This small molecule binds to this protein.
Small molecule (SMILES): CC(C)C[C@H](NC(=O)[C@H](CCc1ccccc1)NC(=O)CN1CCOCC1)C(=O)N[C@@H](Cc1ccccc1)C(=O)N[C@@H](CC(C)C)[C@@H](O)[C@H](C)CO

Sequence of chain 1.W:
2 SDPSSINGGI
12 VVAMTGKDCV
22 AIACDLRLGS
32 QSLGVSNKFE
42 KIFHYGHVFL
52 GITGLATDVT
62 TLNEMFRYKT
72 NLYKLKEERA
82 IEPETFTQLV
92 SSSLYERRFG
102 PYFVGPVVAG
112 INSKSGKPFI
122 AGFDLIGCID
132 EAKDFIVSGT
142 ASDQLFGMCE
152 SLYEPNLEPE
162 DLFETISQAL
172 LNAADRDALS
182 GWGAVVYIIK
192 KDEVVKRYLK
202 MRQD

Binding-site contacts:
Ligand atom O21 contacts residue GLN22 of chain 1.V at 3.7 Å.
Ligand atom C38 contacts residue GLY47 of chain 1.V at 3.7 Å.
Ligand atom N30 contacts residue THR21 of chain 1.V at 3.1 Å (h-bond).
Ligand atom C58 contacts residue LYS33 of chain 1.V at 3.7 Å.
Ligand atom C3 contacts residue LEU126 of chain 1.W at 3.8 Å (hydrophobic).
Ligand atom C27 contacts residue SER20 of chain 1.V at 3.8 Å.
Ligand atom C58 contacts residue GLY168 of chain 1.V at 3.0 Å.
Ligand atom C46 contacts residue SER20 of chain 1.V at 3.5 Å.
Ligand atom C26 contacts residue CYS129 of chain 1.W at 3.6 Å (hydrophobic).
Ligand atom N22 contacts residue ASP125 of chain 1.W at 3.4 Å (salt-bridge).
Ligand atom O40 contacts residue THR21 of chain 1.V at 3.2 Å (h-bond).
Ligand atom O29 contacts residue ALA49 of chain 1.V at 3.1 Å (h-bond).
Ligand atom O48 contacts residue ALA46 of chain 1.V at 3.8 Å.
Ligand atom O48 contacts residue THR1 of chain 1.V at 2.3 Å (h-bond).
Ligand atom N41 contacts residue GLY47 of chain 1.V at 3.0 Å (h-bond).
Ligand atom C44 contacts residue THR1 of chain 1.V at 3.6 Å.
Ligand atom C47 contacts residue THR1 of chain 1.V at 1.4 Å.
Ligand atom C23 contacts residue THR21 of chain 1.V at 3.5 Å.
Ligand atom C43 contacts residue GLY47 of chain 1.V at 3.5 Å.
Ligand atom C37 contacts residue THR48 of chain 1.V at 3.8 Å.
Ligand atom C59 contacts residue THR1 of chain 1.V at 2.5 Å.
Ligand atom C26 contacts residue ASP125 of chain 1.W at 3.4 Å.
Ligand atom C28 contacts residue THR21 of chain 1.V at 3.8 Å.
Ligand atom C43 contacts residue THR1 of chain 1.V at 2.7 Å.
Ligand atom O9 contacts residue ASP125 of chain 1.W at 3.5 Å.
Ligand atom C15 contacts residue THR48 of chain 1.V at 3.6 Å.
Ligand atom C31 contacts residue GLY47 of chain 1.V at 3.4 Å.
Ligand atom C51 contacts residue THR1 of chain 1.V at 1.5 Å.
Ligand atom C58 contacts residue THR1 of chain 1.V at 2.5 Å.
Ligand atom C11 contacts residue ASP125 of chain 1.W at 3.8 Å.
Ligand atom C45 contacts residue THR52 of chain 1.V at 3.8 Å.
Ligand atom C45 contacts residue ALA49 of chain 1.V at 3.7 Å (hydrophobic).
Ligand atom C39 contacts residue GLY47 of chain 1.V at 3.6 Å.
Ligand atom C42 contacts residue THR1 of chain 1.V at 2.3 Å.
Ligand atom O40 contacts residue SER20 of chain 1.V at 3.5 Å (h-bond).
Ligand atom O60 contacts residue THR1 of chain 1.V at 3.3 Å (h-bond).
Ligand atom C27 contacts residue ALA27 of chain 1.V at 3.4 Å (hydrophobic).
Ligand atom N41 contacts residue THR1 of chain 1.V at 3.7 Å.
Ligand atom C58 contacts residue ARG19 of chain 1.V at 3.4 Å.
Ligand atom O48 contacts residue GLY47 of chain 1.V at 3.1 Å (h-bond).

Sequence of chain 1.V:
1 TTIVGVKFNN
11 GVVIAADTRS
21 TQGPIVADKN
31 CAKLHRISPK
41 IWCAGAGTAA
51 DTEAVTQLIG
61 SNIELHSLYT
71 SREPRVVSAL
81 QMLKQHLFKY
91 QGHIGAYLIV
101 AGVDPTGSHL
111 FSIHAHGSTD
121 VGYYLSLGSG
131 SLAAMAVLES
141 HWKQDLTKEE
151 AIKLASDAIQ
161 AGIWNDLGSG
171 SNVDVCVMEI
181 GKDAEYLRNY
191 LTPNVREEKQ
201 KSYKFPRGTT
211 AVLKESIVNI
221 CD